A small-molecule ligand and the protein it binds are described below.
Small molecule (SMILES): CC(=O)N[C@@H]1[C@@H](O)[C@H](O)[C@@H](CO)O[C@H]1O

Binding-site contacts:
Ligand atom C2 contacts residue ASN126 of chain 3.B at 2.5 Å.
Ligand atom C3 contacts residue ASN126 of chain 3.B at 3.8 Å.
Ligand atom C8 contacts residue GLU123 of chain 3.B at 3.6 Å.
Ligand atom O6 contacts residue ASN126 of chain 3.B at 4.1 Å.
Ligand atom C1 contacts residue ASN126 of chain 3.B at 1.4 Å.
Ligand atom C4 contacts residue ASN126 of chain 3.B at 4.2 Å.
Ligand atom C5 contacts residue ASN126 of chain 3.B at 3.6 Å.
Ligand atom N2 contacts residue ASN126 of chain 3.B at 2.9 Å (h-bond).
Ligand atom C8 contacts residue LYS122 of chain 3.B at 4.1 Å.
Ligand atom C7 contacts residue ASN126 of chain 3.B at 3.8 Å.
Ligand atom C7 contacts residue GLU123 of chain 3.B at 4.5 Å.
Ligand atom O7 contacts residue ASN126 of chain 3.B at 4.1 Å.
Ligand atom O5 contacts residue ASN126 of chain 3.B at 2.3 Å (h-bond).

Sequence of chain 3.B:
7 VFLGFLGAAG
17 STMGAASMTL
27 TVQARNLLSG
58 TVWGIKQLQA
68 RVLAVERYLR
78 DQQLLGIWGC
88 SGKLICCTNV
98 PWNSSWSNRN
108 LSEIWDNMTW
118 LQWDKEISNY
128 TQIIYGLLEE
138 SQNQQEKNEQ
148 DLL